Sequence of chain 1.A:
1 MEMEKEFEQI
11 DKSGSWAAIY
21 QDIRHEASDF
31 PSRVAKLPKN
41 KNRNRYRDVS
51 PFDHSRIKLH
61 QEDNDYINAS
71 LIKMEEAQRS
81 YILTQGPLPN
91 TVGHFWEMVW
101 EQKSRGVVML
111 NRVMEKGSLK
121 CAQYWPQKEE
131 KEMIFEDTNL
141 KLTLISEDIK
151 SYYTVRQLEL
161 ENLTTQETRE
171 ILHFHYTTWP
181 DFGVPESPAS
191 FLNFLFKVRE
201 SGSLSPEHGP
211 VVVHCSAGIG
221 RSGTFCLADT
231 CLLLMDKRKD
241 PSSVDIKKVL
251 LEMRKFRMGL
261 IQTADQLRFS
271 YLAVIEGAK

This small molecule binds to this protein.
Small molecule (SMILES): Cc1sc2ncnc(N(C)C)c2c1C

Binding-site contacts:
Ligand atom S1 contacts residue PHE196 of chain 1.A at 4.2 Å.
Ligand atom C10 contacts residue GLY277 of chain 1.A at 4.2 Å.
Ligand atom N2 contacts residue PHE196 of chain 1.A at 4.4 Å.
Ligand atom N1 contacts residue PHE196 of chain 1.A at 4.3 Å.
Ligand atom C10 contacts residue PHE196 of chain 1.A at 4.0 Å (hydrophobic).
Ligand atom C1 contacts residue GLY277 of chain 1.A at 4.2 Å.
Ligand atom C5 contacts residue PHE196 of chain 1.A at 3.6 Å (hydrophobic).
Ligand atom C4 contacts residue PHE196 of chain 1.A at 4.0 Å (hydrophobic).
Ligand atom C9 contacts residue PHE196 of chain 1.A at 3.4 Å (hydrophobic).
Ligand atom C6 contacts residue PHE196 of chain 1.A at 3.8 Å (hydrophobic).
Ligand atom C10 contacts residue LEU192 of chain 1.A at 4.5 Å (hydrophobic).
Ligand atom C1 contacts residue PHE196 of chain 1.A at 3.3 Å (hydrophobic).
Ligand atom C3 contacts residue PHE196 of chain 1.A at 3.8 Å (hydrophobic).
Ligand atom N3 contacts residue PHE196 of chain 1.A at 3.8 Å.
Ligand atom C2 contacts residue PHE196 of chain 1.A at 3.7 Å (hydrophobic).